Sequence of chain 1.I:
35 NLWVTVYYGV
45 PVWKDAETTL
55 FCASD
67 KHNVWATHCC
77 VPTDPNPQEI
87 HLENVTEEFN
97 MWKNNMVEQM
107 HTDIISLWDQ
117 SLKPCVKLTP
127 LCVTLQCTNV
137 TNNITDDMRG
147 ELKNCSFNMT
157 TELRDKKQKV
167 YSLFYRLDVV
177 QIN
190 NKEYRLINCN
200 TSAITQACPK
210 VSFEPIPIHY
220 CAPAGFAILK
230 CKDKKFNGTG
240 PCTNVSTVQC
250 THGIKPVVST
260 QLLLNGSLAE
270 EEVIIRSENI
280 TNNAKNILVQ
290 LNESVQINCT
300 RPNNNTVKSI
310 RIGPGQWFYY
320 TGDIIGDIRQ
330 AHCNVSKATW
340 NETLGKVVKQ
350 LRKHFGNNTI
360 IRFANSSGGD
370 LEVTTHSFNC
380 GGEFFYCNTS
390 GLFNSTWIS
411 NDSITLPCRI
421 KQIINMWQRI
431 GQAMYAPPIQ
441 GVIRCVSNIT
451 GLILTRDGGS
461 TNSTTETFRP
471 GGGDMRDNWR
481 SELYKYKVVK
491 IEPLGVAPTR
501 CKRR

Binding-site contacts:
Ligand atom C1 contacts residue SER293 of chain 1.I at 4.0 Å.
Ligand atom O7 contacts residue ASN448 of chain 1.I at 3.8 Å.
Ligand atom C5 contacts residue ASN448 of chain 1.I at 3.8 Å.
Ligand atom C1 contacts residue ASN448 of chain 1.I at 1.5 Å.
Ligand atom O7 contacts residue ASN264 of chain 1.I at 4.5 Å.
Ligand atom O5 contacts residue SER293 of chain 1.I at 3.7 Å.
Ligand atom C4 contacts residue ASN448 of chain 1.I at 4.4 Å.
Ligand atom C7 contacts residue ASN448 of chain 1.I at 3.5 Å.
Ligand atom C8 contacts residue NAG1 of chain 1.U at 3.3 Å.
Ligand atom O5 contacts residue ASN448 of chain 1.I at 2.5 Å (h-bond).
Ligand atom C8 contacts residue ASN448 of chain 1.I at 4.0 Å.
Ligand atom C8 contacts residue ASN264 of chain 1.I at 3.6 Å.
Ligand atom C7 contacts residue ASN264 of chain 1.I at 4.3 Å.
Ligand atom N2 contacts residue ASN448 of chain 1.I at 2.9 Å (h-bond).
Ligand atom C2 contacts residue ASN448 of chain 1.I at 2.5 Å.
Ligand atom C3 contacts residue ASN448 of chain 1.I at 3.9 Å.

A small-molecule ligand and the protein it binds are described below.
Small molecule (SMILES): CC(=O)N[C@@H]1[C@@H](O)[C@H](O)[C@@H](CO)O[C@H]1O